Binding-site contacts:
Ligand atom C3 contacts residue TRP148 of chain 1.A at 3.6 Å (hydrophobic).
Ligand atom C3 contacts residue PHE107 of chain 1.A at 3.8 Å (hydrophobic).
Ligand atom O1 contacts residue PHE232 of chain 1.A at 3.9 Å.
Ligand atom O5 contacts residue HIS238 of chain 1.A at 3.2 Å (h-bond).
Ligand atom O5 contacts residue FE21 of chain 1.C at 2.2 Å.
Ligand atom C2 contacts residue HIS238 of chain 1.A at 3.8 Å.
Ligand atom O4 contacts residue PHE107 of chain 1.A at 3.3 Å.
Ligand atom C1 contacts residue HIS238 of chain 1.A at 3.7 Å.
Ligand atom O1 contacts residue THR146 of chain 1.A at 3.6 Å.
Ligand atom O1 contacts residue ALA255 of chain 1.A at 3.7 Å.
Ligand atom C1 contacts residue ARG257 of chain 1.A at 3.6 Å.
Ligand atom O1 contacts residue ARG257 of chain 1.A at 3.7 Å.
Ligand atom C2 contacts residue FE21 of chain 1.C at 2.9 Å.
Ligand atom O5 contacts residue HIS119 of chain 1.A at 3.0 Å (h-bond).
Ligand atom O1 contacts residue TRP148 of chain 1.A at 3.5 Å.
Ligand atom C5 contacts residue TRP148 of chain 1.A at 4.0 Å (hydrophobic).
Ligand atom C5 contacts residue PHE107 of chain 1.A at 3.8 Å (hydrophobic).
Ligand atom C1 contacts residue FE21 of chain 1.C at 2.8 Å.
Ligand atom O2 contacts residue HIS238 of chain 1.A at 3.2 Å (h-bond).
Ligand atom C5 contacts residue ARG251 of chain 1.A at 3.5 Å.
Ligand atom O4 contacts residue ARG251 of chain 1.A at 2.9 Å (salt-bridge).
Ligand atom C1 contacts residue PHE107 of chain 1.A at 3.8 Å (hydrophobic).
Ligand atom O2 contacts residue FE21 of chain 1.C at 2.0 Å.
Ligand atom C2 contacts residue PHE107 of chain 1.A at 3.7 Å (hydrophobic).
Ligand atom C4 contacts residue THR116 of chain 1.A at 3.8 Å.
Ligand atom C5 contacts residue LEU161 of chain 1.A at 3.7 Å (hydrophobic).
Ligand atom C3 contacts residue LEU161 of chain 1.A at 4.0 Å (hydrophobic).
Ligand atom C4 contacts residue LEU161 of chain 1.A at 3.9 Å (hydrophobic).
Ligand atom O1 contacts residue PHE107 of chain 1.A at 3.6 Å.
Ligand atom O4 contacts residue TRP148 of chain 1.A at 2.9 Å (h-bond).
Ligand atom O4 contacts residue LEU161 of chain 1.A at 3.7 Å.
Ligand atom C4 contacts residue PHE107 of chain 1.A at 3.8 Å (hydrophobic).
Ligand atom O3 contacts residue THR116 of chain 1.A at 2.6 Å (h-bond).
Ligand atom O1 contacts residue FE21 of chain 1.C at 4.0 Å.
Ligand atom O3 contacts residue SER240 of chain 1.A at 3.5 Å.
Ligand atom C1 contacts residue PHE232 of chain 1.A at 4.1 Å (hydrophobic).
Ligand atom O2 contacts residue ARG257 of chain 1.A at 2.9 Å (salt-bridge).
Ligand atom C5 contacts residue THR116 of chain 1.A at 3.5 Å.
Ligand atom O3 contacts residue LYS109 of chain 1.A at 3.7 Å.
Ligand atom O3 contacts residue ARG251 of chain 1.A at 2.9 Å (salt-bridge).

The small molecule below binds the protein below.
Small molecule (SMILES): O=C(O)CCC(=O)C(=O)O

Sequence of chain 1.A:
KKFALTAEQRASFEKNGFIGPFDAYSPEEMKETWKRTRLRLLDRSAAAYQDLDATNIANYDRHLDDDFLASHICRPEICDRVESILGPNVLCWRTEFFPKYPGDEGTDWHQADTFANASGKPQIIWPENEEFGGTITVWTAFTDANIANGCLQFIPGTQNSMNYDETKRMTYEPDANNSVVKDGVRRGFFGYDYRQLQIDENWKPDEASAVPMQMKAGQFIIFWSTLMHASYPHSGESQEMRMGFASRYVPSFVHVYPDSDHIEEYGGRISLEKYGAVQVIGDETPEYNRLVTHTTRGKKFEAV